Binding-site contacts:
Ligand atom C19 contacts residue GLN856 of chain 1.A at 3.6 Å.
Ligand atom C25 contacts residue LEU859 of chain 1.A at 4.2 Å (hydrophobic).
Ligand atom C27 contacts residue LEU862 of chain 1.A at 4.2 Å (hydrophobic).
Ligand atom C11 contacts residue PHE959 of chain 1.A at 3.8 Å (hydrophobic).
Ligand atom C24 contacts residue ALA863 of chain 1.A at 4.0 Å (hydrophobic).
Ligand atom C18 contacts residue LEU859 of chain 1.A at 3.5 Å (hydrophobic).
Ligand atom C26 contacts residue ALA863 of chain 1.A at 4.2 Å (hydrophobic).
Ligand atom C24 contacts residue LEU859 of chain 1.A at 3.9 Å (hydrophobic).
Ligand atom C20 contacts residue LEU859 of chain 1.A at 4.4 Å (hydrophobic).
Ligand atom C18 contacts residue GLN856 of chain 1.A at 4.1 Å.
Ligand atom C25 contacts residue ALA863 of chain 1.A at 4.1 Å (hydrophobic).
Ligand atom C27 contacts residue ALA863 of chain 1.A at 3.6 Å (hydrophobic).
Ligand atom C23 contacts residue LEU859 of chain 1.A at 4.5 Å (hydrophobic).
Ligand atom C12 contacts residue PHE959 of chain 1.A at 4.3 Å (hydrophobic).
Ligand atom C27 contacts residue LEU859 of chain 1.A at 3.4 Å (hydrophobic).
Ligand atom C21 contacts residue LEU860 of chain 1.A at 3.5 Å (hydrophobic).
Ligand atom C18 contacts residue LEU860 of chain 1.A at 4.5 Å (hydrophobic).
Ligand atom C21 contacts residue LEU859 of chain 1.A at 4.2 Å (hydrophobic).

The protein below binds the small molecule below.
Small molecule (SMILES): CC(C)CCC[C@@H](C)[C@H]1CC[C@H]2[C@@H]3CC=C4C[C@@H](O)CC[C@]4(C)[C@H]3CC[C@]12C

Sequence of chain 1.A:
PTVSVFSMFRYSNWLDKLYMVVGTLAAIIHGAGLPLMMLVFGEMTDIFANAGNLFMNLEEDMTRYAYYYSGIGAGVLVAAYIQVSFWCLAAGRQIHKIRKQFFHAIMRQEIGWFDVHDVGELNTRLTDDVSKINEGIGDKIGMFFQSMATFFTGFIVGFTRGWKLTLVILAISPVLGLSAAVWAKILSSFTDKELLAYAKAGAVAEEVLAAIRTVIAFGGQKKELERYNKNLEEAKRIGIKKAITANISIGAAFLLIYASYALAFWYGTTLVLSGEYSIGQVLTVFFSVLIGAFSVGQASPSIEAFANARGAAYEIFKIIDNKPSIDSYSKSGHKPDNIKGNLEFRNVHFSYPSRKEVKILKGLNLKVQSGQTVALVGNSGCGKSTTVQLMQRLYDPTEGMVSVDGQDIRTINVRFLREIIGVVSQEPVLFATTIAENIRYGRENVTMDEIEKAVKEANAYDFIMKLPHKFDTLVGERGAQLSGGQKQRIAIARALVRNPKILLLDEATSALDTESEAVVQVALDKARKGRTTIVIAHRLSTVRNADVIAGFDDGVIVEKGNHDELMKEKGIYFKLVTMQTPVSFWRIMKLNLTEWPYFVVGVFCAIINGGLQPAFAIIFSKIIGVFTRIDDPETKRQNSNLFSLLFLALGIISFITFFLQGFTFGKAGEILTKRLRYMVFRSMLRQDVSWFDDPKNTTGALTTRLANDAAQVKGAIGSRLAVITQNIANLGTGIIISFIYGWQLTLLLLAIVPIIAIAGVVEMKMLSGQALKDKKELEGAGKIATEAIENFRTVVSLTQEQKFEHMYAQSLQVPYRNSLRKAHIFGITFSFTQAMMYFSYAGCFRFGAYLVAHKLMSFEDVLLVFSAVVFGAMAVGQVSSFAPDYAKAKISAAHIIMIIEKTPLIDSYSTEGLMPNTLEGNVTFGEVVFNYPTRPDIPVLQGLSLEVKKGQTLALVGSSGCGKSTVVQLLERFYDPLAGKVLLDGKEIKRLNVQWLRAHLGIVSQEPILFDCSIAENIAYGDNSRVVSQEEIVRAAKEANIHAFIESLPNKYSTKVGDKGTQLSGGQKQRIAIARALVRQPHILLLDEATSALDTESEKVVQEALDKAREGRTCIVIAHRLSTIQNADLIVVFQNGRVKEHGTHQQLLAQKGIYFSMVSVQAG